Sequence of chain 1.B:
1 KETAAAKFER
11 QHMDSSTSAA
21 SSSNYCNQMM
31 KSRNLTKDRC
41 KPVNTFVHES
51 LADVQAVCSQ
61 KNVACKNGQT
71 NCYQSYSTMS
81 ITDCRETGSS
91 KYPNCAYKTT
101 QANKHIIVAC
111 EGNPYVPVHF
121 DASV

A small-molecule ligand and the protein it binds are described below.
Small molecule (SMILES): Nc1ncnc2c1ncn2[C@@H]1O[C@H](CO[P](=O)(O)O[P](=O)(O)O[C@H]2C[C@H](n3ccc(=O)[nH]c3=O)O[C@@H]2COP(=O)(O)O)[C@@H](OP(=O)(O)O)[C@H]1O

Binding-site contacts:
Ligand atom O1G contacts residue LYS7 of chain 1.B at 3.2 Å.
Ligand atom O2B contacts residue GLN11 of chain 1.B at 2.6 Å (h-bond).
Ligand atom N7A contacts residue ALA109 of chain 1.B at 3.6 Å.
Ligand atom C2U contacts residue PHE120 of chain 1.B at 3.6 Å (hydrophobic).
Ligand atom O3A contacts residue LYS7 of chain 1.B at 3.4 Å (salt-bridge).
Ligand atom N6A contacts residue GLN69 of chain 1.B at 3.5 Å.
Ligand atom O1A contacts residue LYS7 of chain 1.B at 2.8 Å (salt-bridge).
Ligand atom N3A contacts residue HIS119 of chain 1.B at 3.4 Å.
Ligand atom O1G contacts residue ALA4 of chain 1.B at 3.6 Å.
Ligand atom N3U contacts residue PHE120 of chain 1.B at 3.4 Å.
Ligand atom C5A contacts residue ALA109 of chain 1.B at 3.6 Å (hydrophobic).
Ligand atom C5' contacts residue LYS7 of chain 1.B at 3.4 Å.
Ligand atom N1A contacts residue ASN67 of chain 1.B at 3.1 Å (h-bond).
Ligand atom O4' contacts residue VAL118 of chain 1.B at 3.2 Å (h-bond).
Ligand atom O2U contacts residue HIS12 of chain 1.B at 3.2 Å.
Ligand atom O4' contacts residue HIS119 of chain 1.B at 3.6 Å.
Ligand atom C2A contacts residue HIS119 of chain 1.B at 3.4 Å.
Ligand atom C2 contacts residue PHE120 of chain 1.B at 3.1 Å (hydrophobic).
Ligand atom C6A contacts residue ASN67 of chain 1.B at 3.4 Å.
Ligand atom C2U contacts residue THR45 of chain 1.B at 3.6 Å.
Ligand atom O2D contacts residue ASP121 of chain 1.B at 3.3 Å (salt-bridge).
Ligand atom C4' contacts residue VAL118 of chain 1.B at 3.4 Å (hydrophobic).
Ligand atom N1A contacts residue HIS119 of chain 1.B at 3.5 Å.
Ligand atom O2B contacts residue HIS12 of chain 1.B at 2.6 Å (h-bond).
Ligand atom O4U contacts residue THR45 of chain 1.B at 3.4 Å (h-bond).
Ligand atom N6A contacts residue ASN71 of chain 1.B at 3.2 Å (h-bond).
Ligand atom O2U contacts residue ASN44 of chain 1.B at 3.4 Å.
Ligand atom O2U contacts residue THR45 of chain 1.B at 3.0 Å (h-bond).
Ligand atom N7A contacts residue ASN71 of chain 1.B at 3.3 Å (h-bond).
Ligand atom O2A contacts residue HIS119 of chain 1.B at 3.4 Å (h-bond).
Ligand atom C4U contacts residue THR45 of chain 1.B at 3.5 Å.
Ligand atom N3U contacts residue THR45 of chain 1.B at 2.7 Å (h-bond).
Ligand atom O1B contacts residue PHE120 of chain 1.B at 3.2 Å (h-bond).
Ligand atom N6A contacts residue CYS65 of chain 1.B at 3.0 Å (h-bond).
Ligand atom C5' contacts residue VAL118 of chain 1.B at 3.0 Å (hydrophobic).
Ligand atom PA contacts residue LYS7 of chain 1.B at 3.6 Å.
Ligand atom N6A contacts residue ASN67 of chain 1.B at 3.4 Å (h-bond).
Ligand atom N6A contacts residue ALA109 of chain 1.B at 3.6 Å.
Ligand atom O1B contacts residue HIS119 of chain 1.B at 2.6 Å (h-bond).
Ligand atom O5' contacts residue HIS119 of chain 1.B at 3.1 Å (h-bond).